The protein below binds the small molecule below.
Small molecule (SMILES): Nc1ncnc2c1ncn2[C@@H]1O[C@H]([C@@H]2O[C@@H]3[C@H](O[P](=O)(O)O2)[C@@H](CO[P](=O)(O)O[C@H]2[C@@H](O)[C@H](n4cnc5c(N)ncnc54)O[C@@H]2COP(=O)=O)O[C@H]3n2ccc(=O)[nH]c2=O)[C@@H](O[P](=O)(O)OC[C@H]2O[C@@H](n3ccc(=O)[nH]c3=O)[C@H](O)[C@@H]2O)[C@H]1O

Sequence of chain 30.F:
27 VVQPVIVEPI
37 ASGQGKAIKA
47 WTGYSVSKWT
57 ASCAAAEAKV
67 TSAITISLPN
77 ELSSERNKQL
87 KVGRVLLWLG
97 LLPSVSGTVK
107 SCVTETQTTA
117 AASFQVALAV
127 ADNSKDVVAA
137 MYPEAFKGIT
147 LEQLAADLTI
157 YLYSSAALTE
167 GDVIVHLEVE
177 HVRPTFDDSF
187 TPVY

Binding-site contacts:
Ligand atom N6 contacts residue TRP47 of chain 30.F at 4.2 Å.
Ligand atom C1' contacts residue GLU140 of chain 30.F at 2.7 Å.
Ligand atom O3' contacts residue GLU140 of chain 30.F at 4.4 Å.
Ligand atom C8 contacts residue TRP47 of chain 30.F at 3.6 Å (hydrophobic).
Ligand atom C2' contacts residue LYS143 of chain 30.F at 3.7 Å.
Ligand atom C4 contacts residue TRP47 of chain 30.F at 3.3 Å (hydrophobic).
Ligand atom O4' contacts residue GLU140 of chain 30.F at 3.0 Å (salt-bridge).
Ligand atom C1' contacts residue LYS143 of chain 30.F at 3.2 Å.
Ligand atom N7 contacts residue LYS143 of chain 30.F at 3.8 Å.
Ligand atom O2' contacts residue LYS143 of chain 30.F at 3.8 Å.
Ligand atom C4' contacts residue GLU140 of chain 30.F at 3.4 Å.
Ligand atom O4' contacts residue LYS143 of chain 30.F at 4.2 Å.
Ligand atom C1' contacts residue TRP47 of chain 30.F at 3.7 Å (hydrophobic).
Ligand atom C2 contacts residue TRP47 of chain 30.F at 3.4 Å (hydrophobic).
Ligand atom N9 contacts residue LYS143 of chain 30.F at 3.2 Å (salt-bridge).
Ligand atom N3 contacts residue TRP47 of chain 30.F at 3.4 Å.
Ligand atom C6 contacts residue TRP47 of chain 30.F at 3.7 Å (hydrophobic).
Ligand atom N9 contacts residue GLU140 of chain 30.F at 4.1 Å.
Ligand atom O2' contacts residue GLU140 of chain 30.F at 2.3 Å (salt-bridge).
Ligand atom O4' contacts residue LYS143 of chain 30.F at 4.4 Å.
Ligand atom O4' contacts residue TRP47 of chain 30.F at 3.4 Å.
Ligand atom C5' contacts residue ARG90 of chain 30.F at 4.3 Å.
Ligand atom C3' contacts residue GLU140 of chain 30.F at 3.8 Å.
Ligand atom C8 contacts residue LYS143 of chain 30.F at 2.7 Å.
Ligand atom C5 contacts residue TRP47 of chain 30.F at 3.8 Å (hydrophobic).
Ligand atom N9 contacts residue TRP47 of chain 30.F at 3.3 Å.
Ligand atom N1 contacts residue TRP47 of chain 30.F at 3.7 Å.
Ligand atom N7 contacts residue TRP47 of chain 30.F at 3.6 Å.
Ligand atom C2' contacts residue GLU140 of chain 30.F at 3.0 Å.